This protein binds this small molecule.
Small molecule (SMILES): [H]/N=C(/N)NC[C@H]1Cc2ccc(CNC)cc2[C@@H]1NC(=O)C(=O)Nc1ccc(Cl)c(F)c1

Sequence of chain 1.B:
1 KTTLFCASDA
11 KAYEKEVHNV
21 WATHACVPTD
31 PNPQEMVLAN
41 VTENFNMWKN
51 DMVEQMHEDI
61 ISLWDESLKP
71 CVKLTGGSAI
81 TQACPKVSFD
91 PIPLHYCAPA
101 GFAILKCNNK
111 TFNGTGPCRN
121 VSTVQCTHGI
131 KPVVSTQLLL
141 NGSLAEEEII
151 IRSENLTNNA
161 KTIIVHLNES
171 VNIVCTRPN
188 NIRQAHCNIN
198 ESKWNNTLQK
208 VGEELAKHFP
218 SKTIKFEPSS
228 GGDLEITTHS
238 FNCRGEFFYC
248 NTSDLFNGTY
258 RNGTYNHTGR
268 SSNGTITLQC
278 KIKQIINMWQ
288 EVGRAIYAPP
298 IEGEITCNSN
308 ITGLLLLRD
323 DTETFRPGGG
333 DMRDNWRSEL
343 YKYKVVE

Binding-site contacts:
Ligand atom N19 contacts residue ASN284 of chain 1.B at 2.8 Å (h-bond).
Ligand atom C21 contacts residue SER237 of chain 1.B at 3.3 Å.
Ligand atom C17 contacts residue ASN284 of chain 1.B at 3.6 Å.
Ligand atom O18 contacts residue MET334 of chain 1.B at 3.2 Å.
Ligand atom C05 contacts residue MET285 of chain 1.B at 3.5 Å (hydrophobic).
Ligand atom C07 contacts residue GLY332 of chain 1.B at 3.8 Å.
Ligand atom CL25 contacts residue PHE244 of chain 1.B at 3.7 Å.
Ligand atom C20 contacts residue ASN284 of chain 1.B at 3.6 Å.
Ligand atom C17 contacts residue TRP286 of chain 1.B at 3.4 Å (hydrophobic).
Ligand atom C26 contacts residue PHE244 of chain 1.B at 3.8 Å (hydrophobic).
Ligand atom C27 contacts residue TRP286 of chain 1.B at 3.7 Å (hydrophobic).
Ligand atom N03 contacts residue GLU288 of chain 1.B at 3.4 Å (salt-bridge).
Ligand atom F23 contacts residue SER237 of chain 1.B at 2.6 Å.
Ligand atom N03 contacts residue MET285 of chain 1.B at 2.8 Å (h-bond).
Ligand atom N contacts residue GLY331 of chain 1.B at 3.1 Å (h-bond).
Ligand atom C00 contacts residue GLY331 of chain 1.B at 3.7 Å.
Ligand atom C15 contacts residue TRP286 of chain 1.B at 3.7 Å (hydrophobic).
Ligand atom C contacts residue GLY331 of chain 1.B at 3.7 Å.
Ligand atom N28 contacts residue MET285 of chain 1.B at 3.6 Å.
Ligand atom C20 contacts residue GLU232 of chain 1.B at 3.6 Å.
Ligand atom F23 contacts residue PHE238 of chain 1.B at 3.7 Å.
Ligand atom N28 contacts residue GLY290 of chain 1.B at 3.2 Å (h-bond).
Ligand atom CL25 contacts residue PHE238 of chain 1.B at 3.2 Å.
Ligand atom C15 contacts residue MET285 of chain 1.B at 3.5 Å (hydrophobic).
Ligand atom N28 contacts residue ASN284 of chain 1.B at 3.6 Å.
Ligand atom C22 contacts residue SER237 of chain 1.B at 3.1 Å.
Ligand atom N14 contacts residue GLY332 of chain 1.B at 3.1 Å (h-bond).
Ligand atom C02 contacts residue MET285 of chain 1.B at 3.6 Å (hydrophobic).
Ligand atom O16 contacts residue ASN284 of chain 1.B at 2.9 Å (h-bond).
Ligand atom O18 contacts residue GLY332 of chain 1.B at 3.3 Å (h-bond).
Ligand atom F23 contacts residue SER135 of chain 1.B at 3.5 Å.
Ligand atom C27 contacts residue ILE283 of chain 1.B at 3.5 Å (hydrophobic).
Ligand atom C27 contacts residue ASN284 of chain 1.B at 3.6 Å.
Ligand atom C15 contacts residue ASN284 of chain 1.B at 3.6 Å.
Ligand atom O18 contacts residue TRP286 of chain 1.B at 3.1 Å.
Ligand atom C11 contacts residue GLY332 of chain 1.B at 3.7 Å.
Ligand atom N19 contacts residue GLU232 of chain 1.B at 3.3 Å.
Ligand atom CL25 contacts residue ASN239 of chain 1.B at 3.5 Å.
Ligand atom O16 contacts residue MET285 of chain 1.B at 3.1 Å (h-bond).
Ligand atom C04 contacts residue MET285 of chain 1.B at 3.7 Å (hydrophobic).